Binding-site contacts:
Ligand atom O3 contacts residue LYS126 of chain 1.A at 3.1 Å (salt-bridge).
Ligand atom C3 contacts residue EU1 of chain 1.E at 3.4 Å.
Ligand atom O3 contacts residue LYS135 of chain 1.A at 4.2 Å.
Ligand atom O6 contacts residue LYS126 of chain 1.A at 3.9 Å.
Ligand atom C6 contacts residue LYS126 of chain 1.A at 3.8 Å.
Ligand atom C6 contacts residue TYR107 of chain 1.A at 4.2 Å (hydrophobic).
Ligand atom C18 contacts residue LYS135 of chain 1.A at 4.1 Å.
Ligand atom O9 contacts residue ILE42 of chain 1.A at 4.4 Å.
Ligand atom C6 contacts residue LYS135 of chain 1.A at 3.9 Å.
Ligand atom C12 contacts residue LYS126 of chain 1.A at 3.9 Å.
Ligand atom C18 contacts residue TYR133 of chain 1.A at 3.9 Å (hydrophobic).
Ligand atom O6 contacts residue TYR107 of chain 1.A at 3.4 Å (h-bond).
Ligand atom C15 contacts residue TYR133 of chain 1.A at 3.6 Å (hydrophobic).
Ligand atom C12 contacts residue LYS125 of chain 1.A at 4.2 Å.
Ligand atom C9 contacts residue LYS126 of chain 1.A at 3.9 Å.
Ligand atom O3 contacts residue EU1 of chain 1.E at 2.7 Å.
Ligand atom C21 contacts residue LYS126 of chain 1.A at 4.2 Å.
Ligand atom C21 contacts residue ALA41 of chain 1.A at 4.2 Å (hydrophobic).
Ligand atom C12 contacts residue PHE124 of chain 1.A at 3.6 Å (hydrophobic).
Ligand atom C15 contacts residue LYS126 of chain 1.A at 4.1 Å.
Ligand atom C18 contacts residue LYS126 of chain 1.A at 3.8 Å.
Ligand atom C12 contacts residue LYS135 of chain 1.A at 3.7 Å.
Ligand atom O6 contacts residue EU1 of chain 1.E at 2.3 Å.
Ligand atom C12 contacts residue PHE134 of chain 1.A at 4.0 Å (hydrophobic).
Ligand atom C15 contacts residue PHE124 of chain 1.A at 4.5 Å (hydrophobic).
Ligand atom C15 contacts residue LYS135 of chain 1.A at 3.7 Å.
Ligand atom C3 contacts residue LYS135 of chain 1.A at 4.1 Å.
Ligand atom C9 contacts residue PHE124 of chain 1.A at 3.5 Å (hydrophobic).
Ligand atom C9 contacts residue LYS135 of chain 1.A at 4.0 Å.
Ligand atom C15 contacts residue PHE134 of chain 1.A at 3.7 Å (hydrophobic).
Ligand atom C12 contacts residue TYR133 of chain 1.A at 4.0 Å (hydrophobic).
Ligand atom C9 contacts residue TYR107 of chain 1.A at 4.0 Å (hydrophobic).
Ligand atom O9 contacts residue ALA41 of chain 1.A at 3.9 Å.
Ligand atom C21 contacts residue TYR133 of chain 1.A at 3.7 Å (hydrophobic).
Ligand atom O6 contacts residue LYS135 of chain 1.A at 3.8 Å.
Ligand atom C6 contacts residue EU1 of chain 1.E at 3.2 Å.
Ligand atom C3 contacts residue LYS126 of chain 1.A at 3.4 Å.

Sequence of chain 1.A:
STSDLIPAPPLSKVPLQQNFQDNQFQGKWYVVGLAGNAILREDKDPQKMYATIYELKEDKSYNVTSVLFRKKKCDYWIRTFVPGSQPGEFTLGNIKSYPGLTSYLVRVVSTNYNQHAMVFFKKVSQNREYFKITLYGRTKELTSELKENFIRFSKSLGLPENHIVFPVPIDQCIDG

This small molecule binds to this protein.
Small molecule (SMILES): O=C(O)c1cccc(O)c1O